Sequence of chain 1.A:
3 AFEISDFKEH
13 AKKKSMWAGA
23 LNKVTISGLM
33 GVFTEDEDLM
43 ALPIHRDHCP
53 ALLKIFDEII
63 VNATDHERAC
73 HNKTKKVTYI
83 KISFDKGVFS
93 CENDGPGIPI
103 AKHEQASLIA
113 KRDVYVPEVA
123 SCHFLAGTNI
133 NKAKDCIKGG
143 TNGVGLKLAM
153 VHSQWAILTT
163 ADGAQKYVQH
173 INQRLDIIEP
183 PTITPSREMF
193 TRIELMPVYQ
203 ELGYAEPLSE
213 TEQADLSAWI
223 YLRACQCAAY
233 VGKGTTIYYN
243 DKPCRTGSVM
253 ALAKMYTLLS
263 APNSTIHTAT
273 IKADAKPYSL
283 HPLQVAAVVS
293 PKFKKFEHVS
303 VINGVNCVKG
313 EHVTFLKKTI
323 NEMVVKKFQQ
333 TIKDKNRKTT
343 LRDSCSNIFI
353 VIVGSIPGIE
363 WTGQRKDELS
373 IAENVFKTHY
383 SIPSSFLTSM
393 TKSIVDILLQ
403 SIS

Binding-site contacts:
Ligand atom O2B contacts residue ASN131 of chain 2.A at 2.7 Å (h-bond).
Ligand atom O4' contacts residue ALA122 of chain 2.A at 3.4 Å.
Ligand atom O3' contacts residue GLY129 of chain 2.A at 3.6 Å.
Ligand atom O2A contacts residue MG1 of chain 2.B at 2.1 Å.
Ligand atom N6 contacts residue ASN95 of chain 2.A at 2.7 Å (h-bond).
Ligand atom O3G contacts residue VAL146 of chain 2.A at 2.5 Å (h-bond).
Ligand atom O2' contacts residue PHE4 of chain 1.A at 3.4 Å.
Ligand atom N7 contacts residue ASN64 of chain 2.A at 3.4 Å.
Ligand atom O2A contacts residue LEU148 of chain 2.A at 3.2 Å (h-bond).
Ligand atom N3B contacts residue THR143 of chain 2.A at 2.9 Å (h-bond).
Ligand atom PG contacts residue ASN144 of chain 2.A at 3.4 Å.
Ligand atom O3' contacts residue THR130 of chain 2.A at 3.0 Å (h-bond).
Ligand atom O1A contacts residue GLY147 of chain 2.A at 3.4 Å (h-bond).
Ligand atom O3' contacts residue ASN131 of chain 2.A at 3.5 Å (h-bond).
Ligand atom O3G contacts residue GLY147 of chain 2.A at 2.8 Å (h-bond).
Ligand atom O3G contacts residue GLY145 of chain 2.A at 3.1 Å (h-bond).
Ligand atom O1B contacts residue ASN64 of chain 2.A at 2.7 Å (h-bond).
Ligand atom O3G contacts residue ASN144 of chain 2.A at 3.4 Å.
Ligand atom O2G contacts residue THR143 of chain 2.A at 2.9 Å (h-bond).
Ligand atom O1A contacts residue LEU148 of chain 2.A at 3.1 Å (h-bond).
Ligand atom N3B contacts residue GLY142 of chain 2.A at 3.4 Å.
Ligand atom O2' contacts residue THR130 of chain 2.A at 2.8 Å (h-bond).
Ligand atom N1 contacts residue HIS68 of chain 2.A at 3.5 Å.
Ligand atom O1A contacts residue GLY145 of chain 2.A at 3.5 Å.
Ligand atom N3B contacts residue ASN144 of chain 2.A at 3.0 Å (h-bond).
Ligand atom O2G contacts residue LYS368 of chain 2.A at 2.8 Å (salt-bridge).
Ligand atom O2A contacts residue ASN64 of chain 2.A at 3.0 Å (h-bond).
Ligand atom N3B contacts residue GLY145 of chain 2.A at 3.0 Å (h-bond).
Ligand atom O1G contacts residue GLU60 of chain 2.A at 3.5 Å (salt-bridge).
Ligand atom O1G contacts residue MG1 of chain 2.B at 2.1 Å.
Ligand atom PG contacts residue MG1 of chain 2.B at 3.4 Å.
Ligand atom C2 contacts residue HIS68 of chain 2.A at 3.4 Å.
Ligand atom PA contacts residue MG1 of chain 2.B at 3.5 Å.
Ligand atom O3A contacts residue GLY145 of chain 2.A at 3.1 Å.
Ligand atom O1B contacts residue MG1 of chain 2.B at 2.1 Å.
Ligand atom PB contacts residue MG1 of chain 2.B at 3.3 Å.
Ligand atom C5' contacts residue ALA122 of chain 2.A at 3.5 Å (hydrophobic).
Ligand atom O2G contacts residue ASN144 of chain 2.A at 3.0 Å (h-bond).
Ligand atom O1A contacts residue VAL146 of chain 2.A at 3.3 Å (h-bond).
Ligand atom O1A contacts residue LYS149 of chain 2.A at 2.6 Å (salt-bridge).

The small molecule below binds the protein below.
Small molecule (SMILES): Nc1ncnc2c1ncn2[C@@H]1O[C@H](CO[P](=O)(O)O[P](=O)(O)NP(=O)(O)O)[C@@H](O)[C@H]1O

Sequence of chain 2.A:
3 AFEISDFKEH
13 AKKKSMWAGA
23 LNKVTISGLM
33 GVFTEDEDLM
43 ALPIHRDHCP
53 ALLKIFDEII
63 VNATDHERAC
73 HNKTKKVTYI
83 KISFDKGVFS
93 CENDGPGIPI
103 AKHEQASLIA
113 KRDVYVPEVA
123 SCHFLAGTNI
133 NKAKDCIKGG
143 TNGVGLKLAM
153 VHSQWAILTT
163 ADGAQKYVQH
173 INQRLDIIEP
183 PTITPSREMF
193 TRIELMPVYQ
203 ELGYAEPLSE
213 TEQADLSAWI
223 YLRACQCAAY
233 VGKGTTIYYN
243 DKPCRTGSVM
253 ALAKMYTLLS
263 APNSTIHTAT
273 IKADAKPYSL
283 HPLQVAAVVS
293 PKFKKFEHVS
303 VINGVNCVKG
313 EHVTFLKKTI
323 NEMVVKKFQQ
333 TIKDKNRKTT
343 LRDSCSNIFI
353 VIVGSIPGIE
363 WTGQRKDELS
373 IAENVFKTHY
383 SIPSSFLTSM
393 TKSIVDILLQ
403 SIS